Sequence of chain 1.A:
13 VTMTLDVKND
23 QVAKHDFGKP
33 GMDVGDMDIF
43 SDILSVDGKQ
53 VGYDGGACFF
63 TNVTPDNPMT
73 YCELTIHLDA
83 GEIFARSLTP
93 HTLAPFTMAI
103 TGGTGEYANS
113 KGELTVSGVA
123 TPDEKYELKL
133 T

This small molecule binds to this protein.
Small molecule (SMILES): Oc1cccc2nc3ccccc3nc12

Binding-site contacts:
Ligand atom C10 contacts residue PHE42 of chain 1.A at 3.4 Å (hydrophobic).
Ligand atom O19 contacts residue ASP40 of chain 1.A at 2.9 Å (salt-bridge).
Ligand atom C14 contacts residue MET100 of chain 1.A at 3.9 Å (hydrophobic).
Ligand atom C5 contacts residue ASP40 of chain 1.A at 4.0 Å.
Ligand atom N7 contacts residue PHE42 of chain 1.A at 3.5 Å.
Ligand atom C9 contacts residue CYS60 of chain 1.A at 3.9 Å (hydrophobic).
Ligand atom C1 contacts residue ALA122 of chain 1.A at 4.1 Å (hydrophobic).
Ligand atom C1 contacts residue VAL24 of chain 1.A at 4.0 Å (hydrophobic).
Ligand atom O19 contacts residue HIS93 of chain 1.A at 2.8 Å (h-bond).
Ligand atom C3 contacts residue VAL121 of chain 1.A at 3.9 Å (hydrophobic).
Ligand atom C3 contacts residue PHE42 of chain 1.A at 3.8 Å (hydrophobic).
Ligand atom C15 contacts residue CYS60 of chain 1.A at 3.3 Å (hydrophobic).
Ligand atom C4 contacts residue VAL121 of chain 1.A at 4.1 Å (hydrophobic).
Ligand atom C15 contacts residue PHE42 of chain 1.A at 3.9 Å (hydrophobic).
Ligand atom N7 contacts residue VAL121 of chain 1.A at 3.8 Å.
Ligand atom C15 contacts residue PHE98 of chain 1.A at 3.7 Å (hydrophobic).
Ligand atom C5 contacts residue PHE42 of chain 1.A at 4.0 Å (hydrophobic).
Ligand atom C9 contacts residue PHE42 of chain 1.A at 3.4 Å (hydrophobic).
Ligand atom C11 contacts residue PHE42 of chain 1.A at 3.7 Å (hydrophobic).
Ligand atom C2 contacts residue ASN21 of chain 1.A at 3.8 Å.
Ligand atom C13 contacts residue MET100 of chain 1.A at 3.9 Å (hydrophobic).
Ligand atom C13 contacts residue PHE98 of chain 1.A at 4.0 Å (hydrophobic).
Ligand atom C6 contacts residue VAL24 of chain 1.A at 4.0 Å (hydrophobic).
Ligand atom C10 contacts residue VAL121 of chain 1.A at 3.9 Å (hydrophobic).
Ligand atom C4 contacts residue PHE42 of chain 1.A at 3.7 Å (hydrophobic).
Ligand atom C9 contacts residue HIS93 of chain 1.A at 4.1 Å.
Ligand atom N8 contacts residue CYS60 of chain 1.A at 3.7 Å.
Ligand atom C15 contacts residue CYS74 of chain 1.A at 3.8 Å (hydrophobic).
Ligand atom C13 contacts residue VAL118 of chain 1.A at 3.9 Å (hydrophobic).
Ligand atom N7 contacts residue GLU126 of chain 1.A at 3.8 Å.
Ligand atom C11 contacts residue GLU126 of chain 1.A at 4.1 Å.
Ligand atom N8 contacts residue PHE42 of chain 1.A at 3.5 Å.
Ligand atom N8 contacts residue VAL121 of chain 1.A at 4.2 Å.
Ligand atom C14 contacts residue PHE98 of chain 1.A at 3.5 Å (hydrophobic).
Ligand atom C5 contacts residue HIS93 of chain 1.A at 3.7 Å.
Ligand atom C4 contacts residue HIS93 of chain 1.A at 3.8 Å.
Ligand atom C2 contacts residue PHE42 of chain 1.A at 3.9 Å (hydrophobic).
Ligand atom C11 contacts residue TYR128 of chain 1.A at 3.7 Å (hydrophobic).
Ligand atom N8 contacts residue HIS93 of chain 1.A at 3.2 Å (h-bond).
Ligand atom C9 contacts residue VAL121 of chain 1.A at 4.1 Å (hydrophobic).